Sequence of chain 1.A:
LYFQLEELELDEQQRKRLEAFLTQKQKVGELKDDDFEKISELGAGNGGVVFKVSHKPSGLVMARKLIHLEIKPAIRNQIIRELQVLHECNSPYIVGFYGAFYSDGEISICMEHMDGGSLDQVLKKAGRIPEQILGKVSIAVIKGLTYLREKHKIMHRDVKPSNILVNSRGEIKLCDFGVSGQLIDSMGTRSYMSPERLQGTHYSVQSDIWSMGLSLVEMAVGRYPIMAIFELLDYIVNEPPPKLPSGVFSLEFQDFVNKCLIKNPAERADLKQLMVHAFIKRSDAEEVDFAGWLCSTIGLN

The protein below binds the small molecule below.
Small molecule (SMILES): CCN(C)c1cc(-c2ccccc2O)nc2nccn12

Binding-site contacts:
Ligand atom N16 contacts residue PHE190 of chain 1.A at 3.5 Å (h-bond).
Ligand atom C10 contacts residue ASP189 of chain 1.A at 3.2 Å.
Ligand atom C3 contacts residue ILE122 of chain 1.A at 3.8 Å (hydrophobic).
Ligand atom C4 contacts residue ASP189 of chain 1.A at 3.8 Å.
Ligand atom C1 contacts residue ASP189 of chain 1.A at 3.5 Å.
Ligand atom C5 contacts residue ILE197 of chain 1.A at 3.7 Å (hydrophobic).
Ligand atom C5 contacts residue SER193 of chain 1.A at 3.3 Å.
Ligand atom N16 contacts residue LEU196 of chain 1.A at 3.8 Å.
Ligand atom C6 contacts residue LEU196 of chain 1.A at 3.5 Å (hydrophobic).
Ligand atom O20 contacts residue VAL192 of chain 1.A at 3.4 Å.
Ligand atom C8 contacts residue PHE190 of chain 1.A at 3.8 Å (hydrophobic).
Ligand atom C4 contacts residue PHE190 of chain 1.A at 3.9 Å (hydrophobic).
Ligand atom C7 contacts residue ILE122 of chain 1.A at 3.9 Å (hydrophobic).
Ligand atom C11 contacts residue PHE190 of chain 1.A at 3.4 Å (hydrophobic).
Ligand atom N16 contacts residue GLY191 of chain 1.A at 3.8 Å.
Ligand atom C15 contacts residue ASP189 of chain 1.A at 3.7 Å.
Ligand atom C13 contacts residue MET200 of chain 1.A at 3.9 Å (hydrophobic).
Ligand atom C3 contacts residue ASP189 of chain 1.A at 3.1 Å.
Ligand atom C7 contacts residue ASP189 of chain 1.A at 3.7 Å.
Ligand atom C9 contacts residue LEU196 of chain 1.A at 3.6 Å (hydrophobic).
Ligand atom N17 contacts residue VAL192 of chain 1.A at 3.8 Å.
Ligand atom C13 contacts residue ASP171 of chain 1.A at 3.8 Å.
Ligand atom C14 contacts residue MET200 of chain 1.A at 3.5 Å (hydrophobic).
Ligand atom C15 contacts residue ASP171 of chain 1.A at 3.7 Å.
Ligand atom C4 contacts residue LEU99 of chain 1.A at 3.9 Å (hydrophobic).
Ligand atom N19 contacts residue MET200 of chain 1.A at 3.6 Å.
Ligand atom N18 contacts residue LEU196 of chain 1.A at 3.5 Å.
Ligand atom C6 contacts residue MET200 of chain 1.A at 3.7 Å (hydrophobic).
Ligand atom O20 contacts residue LEU99 of chain 1.A at 3.4 Å.
Ligand atom C2 contacts residue ASP189 of chain 1.A at 3.5 Å.
Ligand atom N16 contacts residue SER193 of chain 1.A at 3.1 Å (h-bond).
Ligand atom C9 contacts residue PHE190 of chain 1.A at 3.1 Å (hydrophobic).
Ligand atom O20 contacts residue PHE190 of chain 1.A at 3.0 Å (h-bond).
Ligand atom N16 contacts residue VAL192 of chain 1.A at 3.3 Å (h-bond).
Ligand atom C1 contacts residue MET124 of chain 1.A at 3.8 Å (hydrophobic).
Ligand atom C5 contacts residue GLY191 of chain 1.A at 3.8 Å.
Ligand atom C5 contacts residue LEU196 of chain 1.A at 3.6 Å (hydrophobic).
Ligand atom C11 contacts residue ILE122 of chain 1.A at 3.9 Å (hydrophobic).
Ligand atom N17 contacts residue PHE190 of chain 1.A at 3.0 Å (h-bond).
Ligand atom N18 contacts residue PHE190 of chain 1.A at 3.6 Å.